Binding-site contacts:
Ligand atom O contacts residue PHE62 of chain 1.A at 3.7 Å.
Ligand atom C contacts residue TYR28 of chain 1.A at 4.3 Å (hydrophobic).
Ligand atom OXT contacts residue HIS73 of chain 1.A at 4.5 Å.
Ligand atom N contacts residue PHE62 of chain 1.A at 4.3 Å.
Ligand atom O contacts residue TYR28 of chain 1.A at 4.4 Å.
Ligand atom O contacts residue ILE31 of chain 1.A at 4.3 Å.
Ligand atom N contacts residue HIS73 of chain 1.A at 4.1 Å.
Ligand atom CG contacts residue THR60 of chain 1.A at 4.1 Å.
Ligand atom C contacts residue HIS73 of chain 1.A at 4.2 Å.
Ligand atom CG contacts residue PHE62 of chain 1.A at 4.2 Å (hydrophobic).
Ligand atom O contacts residue HIS73 of chain 1.A at 3.8 Å.
Ligand atom OXT contacts residue TYR28 of chain 1.A at 4.0 Å.
Ligand atom CD contacts residue THR60 of chain 1.A at 3.8 Å.
Ligand atom CD contacts residue PHE62 of chain 1.A at 3.7 Å (hydrophobic).

The protein below binds the small molecule below.
Small molecule (SMILES): O=C(O)[C@@H]1CCCN1

Sequence of chain 1.A:
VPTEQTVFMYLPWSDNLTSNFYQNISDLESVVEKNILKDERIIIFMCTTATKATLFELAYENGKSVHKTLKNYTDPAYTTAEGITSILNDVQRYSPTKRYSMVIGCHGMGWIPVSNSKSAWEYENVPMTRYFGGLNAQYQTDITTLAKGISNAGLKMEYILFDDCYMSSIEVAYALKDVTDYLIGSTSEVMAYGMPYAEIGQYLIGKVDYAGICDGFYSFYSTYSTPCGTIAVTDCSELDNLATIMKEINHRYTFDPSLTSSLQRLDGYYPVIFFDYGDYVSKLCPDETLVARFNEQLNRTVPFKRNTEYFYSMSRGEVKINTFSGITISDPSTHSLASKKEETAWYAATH